Binding-site contacts:
Ligand atom C contacts residue TYR48 of chain 1.A at 3.7 Å (hydrophobic).
Ligand atom O4 contacts residue ASN135 of chain 1.A at 3.4 Å (h-bond).
Ligand atom C11 contacts residue PHE1 of chain 1.A at 3.7 Å (hydrophobic).
Ligand atom C11 contacts residue ASP54 of chain 1.A at 3.5 Å.
Ligand atom C12 contacts residue ASP140 of chain 1.A at 3.2 Å.
Ligand atom C13 contacts residue ILE13 of chain 1.A at 4.0 Å (hydrophobic).
Ligand atom C12 contacts residue ASN135 of chain 1.A at 3.8 Å.
Ligand atom C6 contacts residue ASP140 of chain 1.A at 3.9 Å.
Ligand atom C10 contacts residue PHE1 of chain 1.A at 3.7 Å (hydrophobic).
Ligand atom C10 contacts residue ASN46 of chain 1.A at 3.3 Å.
Ligand atom O4 contacts residue PHE142 of chain 1.A at 3.7 Å.
Ligand atom O5 contacts residue ILE13 of chain 1.A at 3.5 Å.
Ligand atom C5 contacts residue ASN138 of chain 1.A at 3.9 Å.
Ligand atom O2 contacts residue ASP54 of chain 1.A at 2.6 Å (salt-bridge).
Ligand atom O2 contacts residue PHE1 of chain 1.A at 2.8 Å (h-bond).
Ligand atom C9 contacts residue ILE52 of chain 1.A at 3.9 Å (hydrophobic).
Ligand atom O2 contacts residue ASN46 of chain 1.A at 3.1 Å (h-bond).
Ligand atom O3 contacts residue ILE52 of chain 1.A at 3.5 Å.
Ligand atom O5 contacts residue PHE1 of chain 1.A at 2.9 Å (h-bond).
Ligand atom C13 contacts residue ASP140 of chain 1.A at 3.6 Å.
Ligand atom O3 contacts residue ASN135 of chain 1.A at 3.0 Å (h-bond).
Ligand atom C9 contacts residue PHE1 of chain 1.A at 3.6 Å (hydrophobic).
Ligand atom C1 contacts residue TYR48 of chain 1.A at 3.5 Å (hydrophobic).
Ligand atom O4 contacts residue GLN133 of chain 1.A at 3.0 Å (h-bond).
Ligand atom C10 contacts residue ASP47 of chain 1.A at 3.6 Å.
Ligand atom C8 contacts residue PHE1 of chain 1.A at 3.6 Å (hydrophobic).
Ligand atom C10 contacts residue TYR48 of chain 1.A at 3.8 Å (hydrophobic).
Ligand atom C10 contacts residue ASP54 of chain 1.A at 3.4 Å.
Ligand atom O3 contacts residue GLN133 of chain 1.A at 3.5 Å (h-bond).
Ligand atom C12 contacts residue GLN133 of chain 1.A at 3.9 Å.
Ligand atom C8 contacts residue ASP47 of chain 1.A at 4.0 Å.
Ligand atom C1 contacts residue TYR137 of chain 1.A at 4.0 Å (hydrophobic).
Ligand atom O1 contacts residue ASP47 of chain 1.A at 3.6 Å.
Ligand atom O3 contacts residue ASP54 of chain 1.A at 2.6 Å (salt-bridge).
Ligand atom C11 contacts residue ASN135 of chain 1.A at 4.0 Å.
Ligand atom O1 contacts residue PHE1 of chain 1.A at 2.7 Å (h-bond).
Ligand atom O4 contacts residue ASP140 of chain 1.A at 2.7 Å (salt-bridge).
Ligand atom O2 contacts residue ASP47 of chain 1.A at 2.9 Å (salt-bridge).
Ligand atom C2 contacts residue TYR48 of chain 1.A at 3.7 Å (hydrophobic).
Ligand atom C11 contacts residue GLN133 of chain 1.A at 3.7 Å.

The protein below binds the small molecule below.
Small molecule (SMILES): CCCCCCCO[C@H]1CO[C@H](CO)[C@@H](O)[C@H](O)[C@@H]1O

Sequence of chain 1.A:
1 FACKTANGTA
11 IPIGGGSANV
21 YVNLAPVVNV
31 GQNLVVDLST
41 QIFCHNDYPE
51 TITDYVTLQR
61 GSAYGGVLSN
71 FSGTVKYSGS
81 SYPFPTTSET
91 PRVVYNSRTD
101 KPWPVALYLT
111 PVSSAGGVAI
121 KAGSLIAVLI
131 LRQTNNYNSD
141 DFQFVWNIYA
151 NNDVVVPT